Sequence of chain 2.A:
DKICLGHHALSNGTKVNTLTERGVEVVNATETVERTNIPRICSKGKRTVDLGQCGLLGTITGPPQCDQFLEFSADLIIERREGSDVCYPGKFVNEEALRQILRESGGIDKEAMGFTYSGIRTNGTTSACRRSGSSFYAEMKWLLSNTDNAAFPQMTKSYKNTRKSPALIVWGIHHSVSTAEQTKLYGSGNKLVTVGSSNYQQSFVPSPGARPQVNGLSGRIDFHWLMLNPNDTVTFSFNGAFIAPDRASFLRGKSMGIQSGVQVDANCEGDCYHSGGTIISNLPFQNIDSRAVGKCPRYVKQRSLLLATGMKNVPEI

This small molecule binds to this protein.
Small molecule (SMILES): CC(=O)N[C@@H]1[C@@H](O)[C@H](O)[C@@H](CO)O[C@H]1O

Binding-site contacts:
Ligand atom C7 contacts residue ASN231 of chain 2.A at 3.2 Å.
Ligand atom C8 contacts residue PRO230 of chain 2.A at 4.5 Å (hydrophobic).
Ligand atom O7 contacts residue ASN231 of chain 2.A at 3.0 Å (h-bond).
Ligand atom C5 contacts residue ASN231 of chain 2.A at 3.6 Å.
Ligand atom C8 contacts residue ASN231 of chain 2.A at 4.4 Å.
Ligand atom C2 contacts residue ASN231 of chain 2.A at 2.6 Å.
Ligand atom N2 contacts residue ASN231 of chain 2.A at 3.0 Å (h-bond).
Ligand atom C1 contacts residue ASN231 of chain 2.A at 1.4 Å.
Ligand atom C3 contacts residue ASN231 of chain 2.A at 3.8 Å.
Ligand atom C4 contacts residue ASN231 of chain 2.A at 4.3 Å.
Ligand atom O5 contacts residue ASN231 of chain 2.A at 2.4 Å (h-bond).